Binding-site contacts:
Ligand atom C8 contacts residue SER211 of chain 1.A at 4.0 Å.
Ligand atom C2 contacts residue ASN149 of chain 1.A at 2.5 Å.
Ligand atom C2 contacts residue SER211 of chain 1.A at 4.5 Å.
Ligand atom C1 contacts residue SER211 of chain 1.A at 4.5 Å.
Ligand atom O5 contacts residue ASN149 of chain 1.A at 2.3 Å (h-bond).
Ligand atom C1 contacts residue ASN149 of chain 1.A at 1.4 Å.
Ligand atom O4 contacts residue ILE194 of chain 1.A at 3.3 Å.
Ligand atom O5 contacts residue ILE194 of chain 1.A at 4.1 Å.
Ligand atom C8 contacts residue PHE212 of chain 1.A at 4.4 Å (hydrophobic).
Ligand atom C4 contacts residue ILE194 of chain 1.A at 4.4 Å (hydrophobic).
Ligand atom N2 contacts residue SER211 of chain 1.A at 3.9 Å.
Ligand atom C8 contacts residue LYS196 of chain 1.A at 4.0 Å.
Ligand atom C3 contacts residue ILE194 of chain 1.A at 4.4 Å (hydrophobic).
Ligand atom C5 contacts residue ASN149 of chain 1.A at 3.6 Å.
Ligand atom C7 contacts residue ASN149 of chain 1.A at 4.1 Å.
Ligand atom C4 contacts residue ASN149 of chain 1.A at 4.2 Å.
Ligand atom O7 contacts residue ILE194 of chain 1.A at 3.9 Å.
Ligand atom N2 contacts residue ASN149 of chain 1.A at 3.0 Å (h-bond).
Ligand atom O7 contacts residue LYS192 of chain 1.A at 4.1 Å.
Ligand atom C3 contacts residue ASN149 of chain 1.A at 3.8 Å.
Ligand atom O7 contacts residue LYS196 of chain 1.A at 3.3 Å (salt-bridge).
Ligand atom C2 contacts residue ILE194 of chain 1.A at 4.1 Å (hydrophobic).
Ligand atom C7 contacts residue LYS213 of chain 1.A at 4.2 Å.
Ligand atom O6 contacts residue LYS192 of chain 1.A at 3.5 Å.
Ligand atom O3 contacts residue LYS192 of chain 1.A at 4.3 Å.
Ligand atom C8 contacts residue LYS213 of chain 1.A at 3.5 Å.
Ligand atom C1 contacts residue ILE194 of chain 1.A at 4.0 Å (hydrophobic).
Ligand atom C8 contacts residue ASP190 of chain 1.A at 4.1 Å.
Ligand atom C3 contacts residue SER211 of chain 1.A at 4.4 Å.
Ligand atom C7 contacts residue LYS196 of chain 1.A at 4.1 Å.

Sequence of chain 1.A:
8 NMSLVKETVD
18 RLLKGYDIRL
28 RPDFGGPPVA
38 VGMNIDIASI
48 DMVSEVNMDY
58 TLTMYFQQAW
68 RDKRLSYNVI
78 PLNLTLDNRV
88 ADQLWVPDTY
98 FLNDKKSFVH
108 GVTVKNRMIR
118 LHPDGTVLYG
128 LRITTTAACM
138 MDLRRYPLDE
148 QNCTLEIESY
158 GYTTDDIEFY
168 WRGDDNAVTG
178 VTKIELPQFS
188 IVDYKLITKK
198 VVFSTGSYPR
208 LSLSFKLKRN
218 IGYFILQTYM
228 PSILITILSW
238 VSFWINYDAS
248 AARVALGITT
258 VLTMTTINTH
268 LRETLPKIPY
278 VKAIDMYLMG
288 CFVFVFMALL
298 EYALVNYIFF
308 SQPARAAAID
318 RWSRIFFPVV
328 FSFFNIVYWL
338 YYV

This small molecule binds to this protein.
Small molecule (SMILES): CC(=O)N[C@H]1[C@H](O[C@H]2[C@H](O)[C@@H](NC(C)=O)CO[C@@H]2CO)O[C@H](CO)[C@@H](O[C@@H]2O[C@H](CO)[C@@H](O)[C@H](O)[C@@H]2O)[C@@H]1O